A protein and the small-molecule ligand that binds it are described below.
Small molecule (SMILES): N[C@@H](CCC(=O)O)C(=O)O

Binding-site contacts:
Ligand atom CG contacts residue GLY229 of chain 1.F at 4.0 Å.
Ligand atom O contacts residue ARG129 of chain 1.F at 2.6 Å (salt-bridge).
Ligand atom CD contacts residue PHE230 of chain 1.F at 3.9 Å (hydrophobic).
Ligand atom CG contacts residue GLY228 of chain 1.F at 4.2 Å.
Ligand atom CB contacts residue VAL227 of chain 1.F at 4.1 Å (hydrophobic).
Ligand atom C contacts residue GLY229 of chain 1.F at 4.4 Å.
Ligand atom CB contacts residue GLY229 of chain 1.F at 3.0 Å.
Ligand atom CG contacts residue VAL227 of chain 1.F at 3.6 Å (hydrophobic).
Ligand atom CA contacts residue GLY229 of chain 1.F at 4.0 Å.
Ligand atom O contacts residue GLY228 of chain 1.F at 4.0 Å.
Ligand atom OE1 contacts residue PHE230 of chain 1.F at 3.7 Å.
Ligand atom CG contacts residue LYS225 of chain 1.F at 4.4 Å.
Ligand atom OE2 contacts residue LYS225 of chain 1.F at 3.4 Å (salt-bridge).
Ligand atom OE2 contacts residue ALA224 of chain 1.F at 3.5 Å (h-bond).
Ligand atom CG contacts residue ARG129 of chain 1.F at 3.8 Å.
Ligand atom CB contacts residue PHE230 of chain 1.F at 4.1 Å (hydrophobic).
Ligand atom CD contacts residue LYS225 of chain 1.F at 4.3 Å.
Ligand atom N contacts residue GLY229 of chain 1.F at 4.0 Å.
Ligand atom CD contacts residue VAL227 of chain 1.F at 3.7 Å (hydrophobic).
Ligand atom CB contacts residue GLY228 of chain 1.F at 3.9 Å.
Ligand atom OE1 contacts residue ASN231 of chain 1.F at 4.2 Å.
Ligand atom OXT contacts residue ARG129 of chain 1.F at 3.2 Å (salt-bridge).
Ligand atom O contacts residue GLY229 of chain 1.F at 4.1 Å.
Ligand atom OE2 contacts residue VAL227 of chain 1.F at 3.4 Å (h-bond).
Ligand atom C contacts residue ARG129 of chain 1.F at 3.2 Å.
Ligand atom OE2 contacts residue PHE230 of chain 1.F at 3.8 Å.

Sequence of chain 1.F:
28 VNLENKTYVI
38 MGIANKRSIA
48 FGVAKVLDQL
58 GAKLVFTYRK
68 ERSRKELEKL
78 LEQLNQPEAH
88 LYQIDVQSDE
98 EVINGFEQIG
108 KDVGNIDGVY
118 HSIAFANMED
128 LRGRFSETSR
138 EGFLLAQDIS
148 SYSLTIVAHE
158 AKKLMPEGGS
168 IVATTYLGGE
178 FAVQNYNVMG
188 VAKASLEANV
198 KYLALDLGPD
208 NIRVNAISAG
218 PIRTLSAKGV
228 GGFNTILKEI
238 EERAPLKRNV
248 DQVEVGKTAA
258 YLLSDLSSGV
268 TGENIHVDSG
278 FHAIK